Sequence of chain 1.A:
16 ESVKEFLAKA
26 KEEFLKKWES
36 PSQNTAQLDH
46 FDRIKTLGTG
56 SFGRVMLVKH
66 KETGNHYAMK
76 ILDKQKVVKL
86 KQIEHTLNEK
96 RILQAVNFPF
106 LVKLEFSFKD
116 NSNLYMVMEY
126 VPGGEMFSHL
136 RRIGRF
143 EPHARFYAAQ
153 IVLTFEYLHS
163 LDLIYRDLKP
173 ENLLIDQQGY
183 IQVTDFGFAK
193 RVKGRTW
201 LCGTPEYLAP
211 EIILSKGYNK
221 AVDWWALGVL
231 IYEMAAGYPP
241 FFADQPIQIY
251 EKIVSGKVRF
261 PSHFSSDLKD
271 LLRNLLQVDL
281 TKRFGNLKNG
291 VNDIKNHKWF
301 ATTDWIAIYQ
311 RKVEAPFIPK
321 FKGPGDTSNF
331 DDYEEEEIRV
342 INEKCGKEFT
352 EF

Binding-site contacts:
Ligand atom C11 contacts residue THR186 of chain 1.A at 3.9 Å.
Ligand atom C23 contacts residue VAL60 of chain 1.A at 3.6 Å (hydrophobic).
Ligand atom C12 contacts residue ALA73 of chain 1.A at 3.3 Å (hydrophobic).
Ligand atom C11 contacts residue LEU176 of chain 1.A at 3.9 Å (hydrophobic).
Ligand atom CL contacts residue ARG59 of chain 1.A at 3.1 Å.
Ligand atom C03 contacts residue ASP187 of chain 1.A at 3.5 Å.
Ligand atom O13 contacts residue TYR125 of chain 1.A at 3.2 Å.
Ligand atom O13 contacts residue GLU124 of chain 1.A at 2.5 Å (salt-bridge).
Ligand atom CL contacts residue GLY58 of chain 1.A at 3.2 Å.
Ligand atom BR contacts residue TYR125 of chain 1.A at 3.7 Å.
Ligand atom BR contacts residue PHE330 of chain 1.A at 3.4 Å.
Ligand atom C14 contacts residue LEU176 of chain 1.A at 3.5 Å (hydrophobic).
Ligand atom C02 contacts residue THR54 of chain 1.A at 3.8 Å.
Ligand atom N07 contacts residue VAL60 of chain 1.A at 3.6 Å.
Ligand atom C11 contacts residue ALA73 of chain 1.A at 3.6 Å (hydrophobic).
Ligand atom O05 contacts residue VAL60 of chain 1.A at 3.5 Å.
Ligand atom O13 contacts residue LEU176 of chain 1.A at 3.8 Å.
Ligand atom N06 contacts residue VAL60 of chain 1.A at 3.8 Å.
Ligand atom C10 contacts residue THR186 of chain 1.A at 3.0 Å.
Ligand atom N07 contacts residue ASP187 of chain 1.A at 3.6 Å.
Ligand atom C17 contacts residue ASP187 of chain 1.A at 3.8 Å.
Ligand atom C20 contacts residue LYS75 of chain 1.A at 3.9 Å.
Ligand atom C12 contacts residue GLU124 of chain 1.A at 3.5 Å.
Ligand atom C18 contacts residue ASP187 of chain 1.A at 3.6 Å.
Ligand atom N06 contacts residue ASP187 of chain 1.A at 2.9 Å (salt-bridge).
Ligand atom O05 contacts residue GLY53 of chain 1.A at 3.6 Å.
Ligand atom C14 contacts residue ALA73 of chain 1.A at 3.6 Å (hydrophobic).
Ligand atom C08 contacts residue ASP187 of chain 1.A at 3.4 Å.
Ligand atom C19 contacts residue LYS75 of chain 1.A at 3.8 Å.
Ligand atom C04 contacts residue ASP187 of chain 1.A at 3.7 Å.
Ligand atom C04 contacts residue VAL60 of chain 1.A at 3.7 Å (hydrophobic).
Ligand atom C08 contacts residue THR186 of chain 1.A at 3.7 Å.
Ligand atom O13 contacts residue ALA73 of chain 1.A at 3.4 Å.
Ligand atom C16 contacts residue LEU176 of chain 1.A at 3.9 Å (hydrophobic).
Ligand atom C11 contacts residue GLU124 of chain 1.A at 3.6 Å.
Ligand atom N01 contacts residue GLU130 of chain 1.A at 3.5 Å (salt-bridge).
Ligand atom C12 contacts residue LEU176 of chain 1.A at 3.5 Å (hydrophobic).
Ligand atom O13 contacts residue VAL126 of chain 1.A at 3.1 Å (h-bond).
Ligand atom C10 contacts residue MET123 of chain 1.A at 3.6 Å (hydrophobic).
Ligand atom C09 contacts residue THR186 of chain 1.A at 3.6 Å.

The small molecule below binds the protein below.
Small molecule (SMILES): NC[C@@H](C(=O)N/N=C/c1ccc(O)c(Br)c1)c1cccc(Cl)c1